The small molecule below binds the protein below.
Small molecule (SMILES): N#C[Fe]([Ni])(C#N)C=O

Binding-site contacts:
Ligand atom C1 contacts residue PRO501 of chain 1.A at 3.5 Å (hydrophobic).
Ligand atom O3 contacts residue CYS549 of chain 1.A at 4.0 Å.
Ligand atom N2 contacts residue CYS64 of chain 1.A at 3.4 Å.
Ligand atom O3 contacts residue LEU482 of chain 1.A at 3.4 Å.
Ligand atom N2 contacts residue PRO478 of chain 1.A at 3.4 Å.
Ligand atom C2 contacts residue ARG479 of chain 1.A at 3.4 Å.
Ligand atom C3 contacts residue HIS68 of chain 1.A at 3.5 Å.
Ligand atom C2 contacts residue ALA477 of chain 1.A at 4.0 Å (hydrophobic).
Ligand atom O3 contacts residue HIS68 of chain 1.A at 3.5 Å (h-bond).
Ligand atom NI contacts residue CYS549 of chain 1.A at 2.5 Å.
Ligand atom N1 contacts residue CYS546 of chain 1.A at 3.8 Å.
Ligand atom C3 contacts residue PRO501 of chain 1.A at 3.8 Å (hydrophobic).
Ligand atom NI contacts residue CYS64 of chain 1.A at 2.5 Å.
Ligand atom O3 contacts residue CYS64 of chain 1.A at 4.0 Å.
Ligand atom C3 contacts residue CYS549 of chain 1.A at 3.2 Å (hydrophobic).
Ligand atom C1 contacts residue CYS549 of chain 1.A at 3.2 Å (hydrophobic).
Ligand atom O3 contacts residue VAL500 of chain 1.A at 3.4 Å.
Ligand atom N1 contacts residue PRO501 of chain 1.A at 3.4 Å.
Ligand atom N2 contacts residue ARG479 of chain 1.A at 3.0 Å (salt-bridge).
Ligand atom N1 contacts residue ARG479 of chain 1.A at 3.6 Å.
Ligand atom C3 contacts residue CYS64 of chain 1.A at 3.2 Å (hydrophobic).
Ligand atom C2 contacts residue CYS64 of chain 1.A at 3.1 Å (hydrophobic).
Ligand atom C3 contacts residue VAL500 of chain 1.A at 3.5 Å (hydrophobic).
Ligand atom C1 contacts residue VAL500 of chain 1.A at 3.8 Å (hydrophobic).
Ligand atom FE contacts residue ARG479 of chain 1.A at 4.1 Å.
Ligand atom C1 contacts residue SER502 of chain 1.A at 3.7 Å.
Ligand atom N1 contacts residue CYS549 of chain 1.A at 3.4 Å.
Ligand atom C1 contacts residue CYS546 of chain 1.A at 3.8 Å (hydrophobic).
Ligand atom NI contacts residue CYS546 of chain 1.A at 2.4 Å.
Ligand atom N2 contacts residue ALA477 of chain 1.A at 3.5 Å.
Ligand atom O3 contacts residue THR67 of chain 1.A at 3.6 Å.
Ligand atom O3 contacts residue ALA477 of chain 1.A at 3.8 Å.
Ligand atom C3 contacts residue THR67 of chain 1.A at 3.7 Å.
Ligand atom FE contacts residue CYS64 of chain 1.A at 2.4 Å.
Ligand atom N1 contacts residue VAL500 of chain 1.A at 3.8 Å.
Ligand atom C1 contacts residue ARG479 of chain 1.A at 3.5 Å.
Ligand atom O3 contacts residue PRO501 of chain 1.A at 3.4 Å.
Ligand atom FE contacts residue CYS549 of chain 1.A at 2.4 Å.
Ligand atom N1 contacts residue SER502 of chain 1.A at 2.8 Å (h-bond).
Ligand atom NI contacts residue CYS61 of chain 1.A at 2.6 Å.

Sequence of chain 1.A:
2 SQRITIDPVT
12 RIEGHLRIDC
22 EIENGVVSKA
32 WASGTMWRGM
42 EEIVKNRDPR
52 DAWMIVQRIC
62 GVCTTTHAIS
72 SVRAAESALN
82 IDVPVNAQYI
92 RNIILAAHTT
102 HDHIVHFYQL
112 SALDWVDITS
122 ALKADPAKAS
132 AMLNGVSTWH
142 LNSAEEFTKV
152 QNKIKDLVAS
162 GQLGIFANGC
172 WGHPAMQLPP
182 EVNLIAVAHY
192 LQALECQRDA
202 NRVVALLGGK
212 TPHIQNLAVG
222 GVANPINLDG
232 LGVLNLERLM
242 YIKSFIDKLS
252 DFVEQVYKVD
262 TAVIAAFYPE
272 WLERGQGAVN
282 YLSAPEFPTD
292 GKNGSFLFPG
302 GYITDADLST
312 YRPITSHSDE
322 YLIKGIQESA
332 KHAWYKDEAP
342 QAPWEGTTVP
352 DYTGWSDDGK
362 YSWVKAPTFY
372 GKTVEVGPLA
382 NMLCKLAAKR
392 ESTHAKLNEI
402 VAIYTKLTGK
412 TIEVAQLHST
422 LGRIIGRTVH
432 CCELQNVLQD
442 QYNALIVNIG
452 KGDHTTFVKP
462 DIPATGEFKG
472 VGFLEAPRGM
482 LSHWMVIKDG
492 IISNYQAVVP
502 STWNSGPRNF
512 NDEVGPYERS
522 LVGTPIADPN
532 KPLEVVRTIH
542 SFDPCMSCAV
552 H